The protein below binds the small molecule below.
Small molecule (SMILES): Nc1ccn([C@H]2C[C@H](O[P](=O)(O)OC[C@H]3O[C@@H](n4ccc(N)nc4=O)C[C@@H]3O)[C@@H](CO[P](=O)(O)O[C@H]3C[C@H](n4ccc(N)nc4=O)O[C@@H]3CO[P](=O)(O)O[C@H]3C[C@H](n4ccc(N)nc4=O)O[C@@H]3COP(=O)=O)O2)c(=O)n1

Sequence of chain 1.C:
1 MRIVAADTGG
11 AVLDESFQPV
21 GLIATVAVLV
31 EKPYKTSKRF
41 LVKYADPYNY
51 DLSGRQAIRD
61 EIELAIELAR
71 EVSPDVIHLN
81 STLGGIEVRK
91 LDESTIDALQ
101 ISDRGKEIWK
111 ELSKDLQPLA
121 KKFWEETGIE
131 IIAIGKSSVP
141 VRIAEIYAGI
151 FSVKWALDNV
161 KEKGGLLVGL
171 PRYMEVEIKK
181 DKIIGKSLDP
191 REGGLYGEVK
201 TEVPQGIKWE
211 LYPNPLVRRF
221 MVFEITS

Binding-site contacts:
Ligand atom C5' contacts residue LEU170 of chain 1.C at 3.7 Å (hydrophobic).
Ligand atom OP1 contacts residue GLY10 of chain 1.C at 2.8 Å (h-bond).
Ligand atom OP2 contacts residue LYS136 of chain 1.C at 3.8 Å.
Ligand atom C6 contacts residue PHE220 of chain 1.C at 3.7 Å (hydrophobic).
Ligand atom C5' contacts residue ILE101 of chain 1.C at 3.6 Å (hydrophobic).
Ligand atom C2' contacts residue SER81 of chain 1.C at 3.8 Å.
Ligand atom O4' contacts residue TRP109 of chain 1.C at 3.7 Å.
Ligand atom OP1 contacts residue PRO171 of chain 1.C at 3.4 Å.
Ligand atom C5' contacts residue ALA11 of chain 1.C at 3.8 Å (hydrophobic).
Ligand atom N3 contacts residue ARG55 of chain 1.C at 2.9 Å (salt-bridge).
Ligand atom C5' contacts residue ASN80 of chain 1.C at 3.5 Å.
Ligand atom OP1 contacts residue GLU145 of chain 1.C at 3.7 Å.
Ligand atom C5 contacts residue PHE220 of chain 1.C at 3.8 Å (hydrophobic).
Ligand atom O3' contacts residue LEU170 of chain 1.C at 3.2 Å (h-bond).
Ligand atom C4' contacts residue LEU22 of chain 1.C at 3.8 Å (hydrophobic).
Ligand atom N4 contacts residue ARG55 of chain 1.C at 3.8 Å.
Ligand atom O2 contacts residue ARG55 of chain 1.C at 3.2 Å (salt-bridge).
Ligand atom O2 contacts residue VAL217 of chain 1.C at 3.6 Å.
Ligand atom OP1 contacts residue ASP7 of chain 1.C at 3.2 Å (salt-bridge).
Ligand atom O3' contacts residue ASN80 of chain 1.C at 3.7 Å.
Ligand atom C5' contacts residue GLY169 of chain 1.C at 3.4 Å.
Ligand atom O3' contacts residue GLY169 of chain 1.C at 3.1 Å.
Ligand atom C3' contacts residue PHE220 of chain 1.C at 3.5 Å (hydrophobic).
Ligand atom N3 contacts residue ILE108 of chain 1.C at 3.2 Å.
Ligand atom OP1 contacts residue THR82 of chain 1.C at 3.1 Å (h-bond).
Ligand atom OP1 contacts residue THR8 of chain 1.C at 3.2 Å (h-bond).
Ligand atom C2 contacts residue ARG55 of chain 1.C at 3.5 Å.
Ligand atom C5' contacts residue THR8 of chain 1.C at 3.7 Å.
Ligand atom O5' contacts residue LEU170 of chain 1.C at 3.7 Å.
Ligand atom C4 contacts residue ILE108 of chain 1.C at 3.8 Å (hydrophobic).
Ligand atom O3' contacts residue THR82 of chain 1.C at 3.4 Å (h-bond).
Ligand atom C2 contacts residue ILE108 of chain 1.C at 3.6 Å (hydrophobic).
Ligand atom C6 contacts residue GLY105 of chain 1.C at 3.5 Å.
Ligand atom OP2 contacts residue SER102 of chain 1.C at 2.7 Å (h-bond).
Ligand atom N4 contacts residue ARG104 of chain 1.C at 3.6 Å.
Ligand atom OP1 contacts residue GLY9 of chain 1.C at 3.5 Å.
Ligand atom OP1 contacts residue ILE101 of chain 1.C at 3.6 Å.
Ligand atom C3' contacts residue LEU170 of chain 1.C at 3.7 Å (hydrophobic).
Ligand atom OP1 contacts residue SER81 of chain 1.C at 3.7 Å.
Ligand atom OP1 contacts residue ASN80 of chain 1.C at 3.3 Å (h-bond).